Sequence of chain 1.A:
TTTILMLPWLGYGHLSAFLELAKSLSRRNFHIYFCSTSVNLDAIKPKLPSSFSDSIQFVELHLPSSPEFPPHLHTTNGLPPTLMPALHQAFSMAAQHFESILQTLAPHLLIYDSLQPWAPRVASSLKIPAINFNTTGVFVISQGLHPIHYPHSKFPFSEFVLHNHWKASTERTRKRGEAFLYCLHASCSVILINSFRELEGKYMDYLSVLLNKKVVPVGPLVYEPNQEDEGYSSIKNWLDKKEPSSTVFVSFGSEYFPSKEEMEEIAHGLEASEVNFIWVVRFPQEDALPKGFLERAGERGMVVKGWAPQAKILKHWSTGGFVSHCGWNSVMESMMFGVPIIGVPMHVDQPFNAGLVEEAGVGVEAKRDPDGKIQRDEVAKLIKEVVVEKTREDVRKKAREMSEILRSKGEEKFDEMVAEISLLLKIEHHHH

The protein below binds the small molecule below.
Small molecule (SMILES): C[C@H](CO)OC[C@@H](C)OC[C@@H](C)OC[C@@H](C)OC[C@@H](C)OC[C@H](C)OC[C@@H](C)O

Binding-site contacts:
Ligand atom C17 contacts residue VAL225 of chain 1.A at 4.5 Å (hydrophobic).
Ligand atom O5 contacts residue PHE165 of chain 1.A at 4.4 Å.
Ligand atom O4 contacts residue PHE165 of chain 1.A at 4.3 Å.
Ligand atom O6 contacts residue TYR222 of chain 1.A at 4.1 Å.
Ligand atom C12 contacts residue PHE165 of chain 1.A at 4.2 Å (hydrophobic).
Ligand atom OH contacts residue SER161 of chain 1.A at 3.1 Å (h-bond).
Ligand atom C18 contacts residue VAL225 of chain 1.A at 3.6 Å (hydrophobic).
Ligand atom C1 contacts residue SER161 of chain 1.A at 3.6 Å.
Ligand atom O2 contacts residue TYR158 of chain 1.A at 3.2 Å.
Ligand atom C3 contacts residue SER161 of chain 1.A at 4.5 Å.
Ligand atom C17 contacts residue TYR158 of chain 1.A at 4.1 Å (hydrophobic).
Ligand atom C18 contacts residue ASP221 of chain 1.A at 4.3 Å.
Ligand atom O4 contacts residue LYS218 of chain 1.A at 4.2 Å.
Ligand atom C10 contacts residue ASP221 of chain 1.A at 4.3 Å.
Ligand atom C1 contacts residue TYR158 of chain 1.A at 3.9 Å (hydrophobic).
Ligand atom C2 contacts residue SER161 of chain 1.A at 3.1 Å.
Ligand atom C9 contacts residue PHE165 of chain 1.A at 3.4 Å (hydrophobic).
Ligand atom C5 contacts residue TYR158 of chain 1.A at 4.0 Å (hydrophobic).
Ligand atom O6 contacts residue PHE165 of chain 1.A at 4.2 Å.
Ligand atom OH contacts residue LYS162 of chain 1.A at 3.4 Å (salt-bridge).
Ligand atom C15 contacts residue TYR158 of chain 1.A at 3.9 Å (hydrophobic).
Ligand atom C11 contacts residue PHE165 of chain 1.A at 3.5 Å (hydrophobic).
Ligand atom C3 contacts residue TYR158 of chain 1.A at 3.8 Å (hydrophobic).
Ligand atom C12 contacts residue TYR222 of chain 1.A at 4.3 Å (hydrophobic).
Ligand atom C14 contacts residue TYR222 of chain 1.A at 4.1 Å (hydrophobic).
Ligand atom C2 contacts residue TYR158 of chain 1.A at 3.8 Å (hydrophobic).
Ligand atom C5 contacts residue TYR222 of chain 1.A at 4.1 Å (hydrophobic).
Ligand atom C16 contacts residue PRO164 of chain 1.A at 3.5 Å (hydrophobic).
Ligand atom O2 contacts residue TYR222 of chain 1.A at 4.2 Å.
Ligand atom C10 contacts residue PHE165 of chain 1.A at 4.5 Å (hydrophobic).
Ligand atom O5 contacts residue ASP221 of chain 1.A at 4.0 Å.